Binding-site contacts:
Ligand atom N1 contacts residue VAL71 of chain 1.B at 3.8 Å.
Ligand atom C3 contacts residue PHE80 of chain 1.B at 3.5 Å (hydrophobic).
Ligand atom C2 contacts residue TYR82 of chain 1.B at 3.4 Å (hydrophobic).
Ligand atom C1 contacts residue LEU385 of chain 1.B at 3.3 Å (hydrophobic).
Ligand atom C12 contacts residue TYR309 of chain 1.B at 3.9 Å (hydrophobic).
Ligand atom F contacts residue TYR186 of chain 1.B at 3.8 Å.
Ligand atom C1 contacts residue THR172 of chain 1.B at 3.3 Å.
Ligand atom N contacts residue LEU385 of chain 1.B at 3.2 Å (h-bond).
Ligand atom N2 contacts residue LEU363 of chain 1.B at 4.1 Å.
Ligand atom C1 contacts residue NHW1 of chain 1.L at 3.6 Å.
Ligand atom N2 contacts residue VAL71 of chain 1.B at 3.9 Å.
Ligand atom C13 contacts residue TYR186 of chain 1.B at 3.6 Å (hydrophobic).
Ligand atom C16 contacts residue TYR186 of chain 1.B at 3.8 Å (hydrophobic).
Ligand atom C12 contacts residue LEU342 of chain 1.B at 3.6 Å (hydrophobic).
Ligand atom C14 contacts residue TYR186 of chain 1.B at 3.4 Å (hydrophobic).
Ligand atom C2 contacts residue PHE80 of chain 1.B at 3.8 Å (hydrophobic).
Ligand atom C16 contacts residue 9KZ1 of chain 1.R at 3.6 Å.
Ligand atom C9 contacts residue PHE80 of chain 1.B at 3.5 Å (hydrophobic).
Ligand atom N2 contacts residue GLY174 of chain 1.B at 3.8 Å.
Ligand atom C contacts residue LEU385 of chain 1.B at 3.3 Å (hydrophobic).
Ligand atom C contacts residue LEU384 of chain 1.B at 3.5 Å (hydrophobic).
Ligand atom C1 contacts residue ASN136 of chain 1.B at 3.6 Å.
Ligand atom C2 contacts residue LEU385 of chain 1.B at 3.9 Å (hydrophobic).
Ligand atom F contacts residue LEU342 of chain 1.B at 3.7 Å.
Ligand atom F contacts residue ALA341 of chain 1.B at 3.2 Å.
Ligand atom C10 contacts residue TYR186 of chain 1.B at 4.0 Å (hydrophobic).
Ligand atom C15 contacts residue TYR186 of chain 1.B at 3.7 Å (hydrophobic).
Ligand atom F contacts residue ASN340 of chain 1.B at 3.4 Å.
Ligand atom F contacts residue TYR309 of chain 1.B at 3.9 Å.
Ligand atom C14 contacts residue TYR309 of chain 1.B at 3.5 Å (hydrophobic).
Ligand atom C15 contacts residue TYR309 of chain 1.B at 3.8 Å (hydrophobic).
Ligand atom C13 contacts residue TYR309 of chain 1.B at 3.6 Å (hydrophobic).
Ligand atom C9 contacts residue LEU363 of chain 1.B at 3.8 Å (hydrophobic).
Ligand atom C6 contacts residue TYR186 of chain 1.B at 3.5 Å (hydrophobic).
Ligand atom C8 contacts residue PHE80 of chain 1.B at 3.6 Å (hydrophobic).
Ligand atom C contacts residue THR172 of chain 1.B at 4.0 Å.
Ligand atom C5 contacts residue LEU363 of chain 1.B at 4.0 Å (hydrophobic).
Ligand atom N contacts residue TYR82 of chain 1.B at 4.0 Å.
Ligand atom C7 contacts residue PHE80 of chain 1.B at 4.0 Å (hydrophobic).
Ligand atom C4 contacts residue LEU363 of chain 1.B at 3.7 Å (hydrophobic).

The protein below binds the small molecule below.
Small molecule (SMILES): Cc1cc(F)ccc1-c1ccc2[nH]nc(CN(C)C)c2c1

Sequence of chain 1.B:
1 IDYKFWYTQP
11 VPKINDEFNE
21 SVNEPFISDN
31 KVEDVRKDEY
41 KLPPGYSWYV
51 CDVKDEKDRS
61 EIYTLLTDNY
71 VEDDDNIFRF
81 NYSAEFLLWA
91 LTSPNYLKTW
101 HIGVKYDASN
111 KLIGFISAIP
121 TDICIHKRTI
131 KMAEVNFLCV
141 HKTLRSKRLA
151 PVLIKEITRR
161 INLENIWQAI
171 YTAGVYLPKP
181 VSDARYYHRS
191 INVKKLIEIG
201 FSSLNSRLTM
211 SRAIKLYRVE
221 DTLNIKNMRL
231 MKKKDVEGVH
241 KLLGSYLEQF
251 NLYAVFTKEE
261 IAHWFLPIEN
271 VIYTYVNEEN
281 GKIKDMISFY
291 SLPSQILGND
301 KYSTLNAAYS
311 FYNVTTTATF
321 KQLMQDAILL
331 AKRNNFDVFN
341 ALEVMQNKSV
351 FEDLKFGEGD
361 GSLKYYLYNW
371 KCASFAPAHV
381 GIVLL